Binding-site contacts:
Ligand atom O5' contacts residue GLY198 of chain 1.A at 3.5 Å.
Ligand atom O1P contacts residue SER258 of chain 1.A at 3.1 Å (h-bond).
Ligand atom P contacts residue SER199 of chain 1.A at 3.6 Å.
Ligand atom C4 contacts residue AUQ1 of chain 1.C at 3.1 Å.
Ligand atom O6 contacts residue GLY285 of chain 1.A at 2.7 Å (h-bond).
Ligand atom O2P contacts residue SER258 of chain 1.A at 3.2 Å (h-bond).
Ligand atom N9 contacts residue AUQ1 of chain 1.C at 3.3 Å (h-bond).
Ligand atom O2' contacts residue ASN173 of chain 1.A at 3.6 Å.
Ligand atom N7 contacts residue MET284 of chain 1.A at 3.0 Å (h-bond).
Ligand atom C6 contacts residue GLU318 of chain 1.A at 3.7 Å.
Ligand atom C2 contacts residue CYS201 of chain 1.A at 3.4 Å (hydrophobic).
Ligand atom P contacts residue TYR281 of chain 1.A at 3.6 Å.
Ligand atom O6 contacts residue MET284 of chain 1.A at 3.3 Å (h-bond).
Ligand atom N3 contacts residue AUQ1 of chain 1.C at 3.2 Å (h-bond).
Ligand atom C8 contacts residue ILE200 of chain 1.A at 3.7 Å (hydrophobic).
Ligand atom N1 contacts residue GLU318 of chain 1.A at 2.7 Å (salt-bridge).
Ligand atom C5' contacts residue TYR281 of chain 1.A at 3.5 Å (hydrophobic).
Ligand atom O3' contacts residue SER68 of chain 1.A at 2.9 Å (h-bond).
Ligand atom O6 contacts residue GLY319 of chain 1.A at 3.4 Å.
Ligand atom N7 contacts residue ILE200 of chain 1.A at 3.4 Å.
Ligand atom O3P contacts residue GLY236 of chain 1.A at 3.0 Å (h-bond).
Ligand atom O3P contacts residue GLY198 of chain 1.A at 3.6 Å.
Ligand atom O6 contacts residue GLY283 of chain 1.A at 3.3 Å.
Ligand atom C5 contacts residue AUQ1 of chain 1.C at 3.7 Å.
Ligand atom O5' contacts residue GLY235 of chain 1.A at 3.5 Å.
Ligand atom C1' contacts residue AUQ1 of chain 1.C at 3.5 Å.
Ligand atom O3P contacts residue SER199 of chain 1.A at 2.9 Å (h-bond).
Ligand atom O2P contacts residue GLY257 of chain 1.A at 2.9 Å (h-bond).
Ligand atom C8 contacts residue MET70 of chain 1.A at 3.5 Å (hydrophobic).
Ligand atom O1P contacts residue SER199 of chain 1.A at 2.7 Å (h-bond).
Ligand atom C2 contacts residue AUQ1 of chain 1.C at 3.3 Å.
Ligand atom N7 contacts residue GLY283 of chain 1.A at 3.4 Å.
Ligand atom O2' contacts residue ASP234 of chain 1.A at 2.7 Å (salt-bridge).
Ligand atom C6 contacts residue GLY285 of chain 1.A at 3.6 Å.
Ligand atom C4' contacts residue ASP234 of chain 1.A at 3.5 Å.
Ligand atom O1P contacts residue TYR281 of chain 1.A at 2.5 Å (h-bond).
Ligand atom C5 contacts residue ILE200 of chain 1.A at 3.5 Å (hydrophobic).
Ligand atom C3' contacts residue ASP234 of chain 1.A at 3.5 Å.
Ligand atom C2 contacts residue GLU318 of chain 1.A at 3.5 Å.
Ligand atom O3' contacts residue ASP234 of chain 1.A at 2.6 Å (salt-bridge).

Sequence of chain 1.A:
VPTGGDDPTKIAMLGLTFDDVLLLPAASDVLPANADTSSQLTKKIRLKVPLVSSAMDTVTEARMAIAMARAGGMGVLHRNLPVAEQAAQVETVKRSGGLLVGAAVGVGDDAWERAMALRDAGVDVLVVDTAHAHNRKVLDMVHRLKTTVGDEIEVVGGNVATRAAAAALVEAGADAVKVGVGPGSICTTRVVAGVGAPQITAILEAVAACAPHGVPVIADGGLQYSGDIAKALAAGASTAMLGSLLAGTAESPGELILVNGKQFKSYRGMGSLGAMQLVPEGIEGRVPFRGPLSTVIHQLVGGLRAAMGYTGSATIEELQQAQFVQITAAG

A small-molecule ligand and the protein it binds are described below.
Small molecule (SMILES): O=c1[nH]cnc2c1ncn2[C@@H]1O[C@H](COP(=O)(O)O)[C@@H](O)[C@H]1O